Sequence of chain 1.I:
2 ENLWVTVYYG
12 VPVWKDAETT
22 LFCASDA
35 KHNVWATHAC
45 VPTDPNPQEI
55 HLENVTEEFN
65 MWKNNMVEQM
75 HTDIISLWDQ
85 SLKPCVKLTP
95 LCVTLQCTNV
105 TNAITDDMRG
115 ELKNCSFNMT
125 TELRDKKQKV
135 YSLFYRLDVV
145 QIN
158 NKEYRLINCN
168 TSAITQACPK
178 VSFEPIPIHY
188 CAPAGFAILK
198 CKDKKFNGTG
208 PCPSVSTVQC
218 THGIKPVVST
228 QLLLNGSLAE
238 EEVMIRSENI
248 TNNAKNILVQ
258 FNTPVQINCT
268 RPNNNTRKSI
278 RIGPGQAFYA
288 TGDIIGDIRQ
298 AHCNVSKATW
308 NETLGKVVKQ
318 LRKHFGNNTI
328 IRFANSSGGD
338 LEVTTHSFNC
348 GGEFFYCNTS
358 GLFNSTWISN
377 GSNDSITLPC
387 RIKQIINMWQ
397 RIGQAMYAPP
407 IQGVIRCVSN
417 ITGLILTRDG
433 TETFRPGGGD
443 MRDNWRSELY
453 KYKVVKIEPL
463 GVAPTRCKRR

Binding-site contacts:
Ligand atom C5 contacts residue VAL414 of chain 1.I at 3.4 Å (hydrophobic).
Ligand atom C6 contacts residue GLU181 of chain 1.I at 3.7 Å.
Ligand atom C1 contacts residue SER415 of chain 1.I at 3.7 Å.
Ligand atom O7 contacts residue ASN232 of chain 1.I at 4.2 Å.
Ligand atom C5 contacts residue ASN232 of chain 1.I at 3.6 Å.
Ligand atom C2 contacts residue SER415 of chain 1.I at 4.2 Å.
Ligand atom C1 contacts residue ASN232 of chain 1.I at 1.4 Å.
Ligand atom C5 contacts residue GLU181 of chain 1.I at 4.2 Å.
Ligand atom C2 contacts residue ASN232 of chain 1.I at 2.5 Å.
Ligand atom O7 contacts residue PRO182 of chain 1.I at 3.9 Å.
Ligand atom C7 contacts residue ASN346 of chain 1.I at 4.2 Å.
Ligand atom C8 contacts residue PHE345 of chain 1.I at 4.0 Å (hydrophobic).
Ligand atom C3 contacts residue VAL414 of chain 1.I at 4.1 Å (hydrophobic).
Ligand atom N2 contacts residue ASN232 of chain 1.I at 3.0 Å (h-bond).
Ligand atom C8 contacts residue LEU231 of chain 1.I at 3.8 Å (hydrophobic).
Ligand atom O7 contacts residue ASN346 of chain 1.I at 4.3 Å.
Ligand atom O6 contacts residue GLU181 of chain 1.I at 3.8 Å.
Ligand atom O5 contacts residue ASN232 of chain 1.I at 2.3 Å (h-bond).
Ligand atom O5 contacts residue VAL414 of chain 1.I at 4.3 Å.
Ligand atom C6 contacts residue VAL414 of chain 1.I at 4.1 Å (hydrophobic).
Ligand atom C7 contacts residue ASN232 of chain 1.I at 3.8 Å.
Ligand atom C3 contacts residue CYS413 of chain 1.I at 4.3 Å (hydrophobic).
Ligand atom C4 contacts residue ASN232 of chain 1.I at 4.2 Å.
Ligand atom O4 contacts residue CYS413 of chain 1.I at 4.2 Å.
Ligand atom C1 contacts residue VAL414 of chain 1.I at 4.4 Å (hydrophobic).
Ligand atom C4 contacts residue VAL414 of chain 1.I at 3.9 Å (hydrophobic).
Ligand atom C3 contacts residue ASN232 of chain 1.I at 3.8 Å.
Ligand atom O5 contacts residue CYS413 of chain 1.I at 4.4 Å.
Ligand atom O4 contacts residue VAL414 of chain 1.I at 3.5 Å (h-bond).
Ligand atom C8 contacts residue VAL224 of chain 1.I at 4.4 Å (hydrophobic).
Ligand atom O3 contacts residue CYS413 of chain 1.I at 3.9 Å.
Ligand atom N2 contacts residue VAL414 of chain 1.I at 4.5 Å.
Ligand atom O7 contacts residue VAL224 of chain 1.I at 4.4 Å.
Ligand atom N2 contacts residue SER415 of chain 1.I at 3.9 Å.
Ligand atom C2 contacts residue LYS35 of chain 1.I at 4.4 Å.
Ligand atom O2 contacts residue LYS35 of chain 1.I at 3.6 Å.
Ligand atom C3 contacts residue SER415 of chain 1.I at 4.4 Å.
Ligand atom C8 contacts residue ASN346 of chain 1.I at 3.5 Å.
Ligand atom O3 contacts residue LYS35 of chain 1.I at 4.3 Å.

This protein binds this small molecule.
Small molecule (SMILES): CC(=O)N[C@H]1[C@H](O[C@H]2[C@H](O)[C@@H](NC(C)=O)CO[C@@H]2CO)O[C@H](CO)[C@@H](O[C@@H]2O[C@H](CO[C@H]3O[C@H](CO)[C@@H](O)[C@H](O)[C@@H]3O)[C@@H](O)[C@H](O[C@H]3O[C@H](CO)[C@@H](O)[C@H](O)[C@@H]3O)[C@@H]2O)[C@@H]1O